Sequence of chain 1.D:
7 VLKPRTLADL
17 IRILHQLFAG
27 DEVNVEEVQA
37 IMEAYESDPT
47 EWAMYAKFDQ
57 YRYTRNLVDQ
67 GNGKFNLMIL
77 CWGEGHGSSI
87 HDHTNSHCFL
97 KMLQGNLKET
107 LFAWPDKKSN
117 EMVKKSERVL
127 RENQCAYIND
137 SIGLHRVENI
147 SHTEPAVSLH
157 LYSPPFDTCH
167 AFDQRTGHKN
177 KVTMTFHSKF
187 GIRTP

The protein below binds the small molecule below.
Small molecule (SMILES): CC(=O)N[C@H](C(=O)N1C[C@H](O)C[C@H]1C(=O)NCc1ccc(-c2scnc2C)cc1)C(C)(C)C

Binding-site contacts:
Ligand atom OAF contacts residue PHE40 of chain 1.A at 3.5 Å.
Ligand atom CB contacts residue HIS59 of chain 1.A at 3.4 Å.
Ligand atom C contacts residue TYR47 of chain 1.A at 3.5 Å (hydrophobic).
Ligand atom CAV contacts residue GLN100 of chain 1.D at 3.6 Å.
Ligand atom CAA contacts residue TYR61 of chain 1.A at 3.5 Å (hydrophobic).
Ligand atom O contacts residue PHE54 of chain 1.D at 3.1 Å.
Ligand atom CAC contacts residue GLN100 of chain 1.D at 3.2 Å.
Ligand atom OAF contacts residue TYR61 of chain 1.A at 3.6 Å.
Ligand atom OAH contacts residue GLN100 of chain 1.D at 3.0 Å (h-bond).
Ligand atom NAR contacts residue PRO48 of chain 1.A at 3.7 Å.
Ligand atom N contacts residue TYR47 of chain 1.A at 3.7 Å.
Ligand atom CAX contacts residue TYR61 of chain 1.A at 3.7 Å (hydrophobic).
Ligand atom CB contacts residue TYR47 of chain 1.A at 3.5 Å (hydrophobic).
Ligand atom NAT contacts residue TYR61 of chain 1.A at 3.6 Å.
Ligand atom CAN contacts residue ARG56 of chain 1.A at 3.5 Å.
Ligand atom CAD contacts residue ALA52 of chain 1.D at 3.8 Å (hydrophobic).
Ligand atom OAH contacts residue TYR61 of chain 1.A at 3.5 Å.
Ligand atom CA contacts residue HIS59 of chain 1.A at 3.4 Å.
Ligand atom OD1 contacts residue SER60 of chain 1.A at 2.8 Å (h-bond).
Ligand atom CG contacts residue HIS64 of chain 1.A at 3.7 Å.
Ligand atom CAK contacts residue TYR47 of chain 1.A at 3.6 Å (hydrophobic).
Ligand atom OAF contacts residue HIS64 of chain 1.A at 3.0 Å.
Ligand atom CD2 contacts residue TRP37 of chain 1.A at 3.6 Å (hydrophobic).
Ligand atom CAM contacts residue ILE58 of chain 1.A at 3.6 Å (hydrophobic).
Ligand atom NAT contacts residue GLN100 of chain 1.D at 2.9 Å (h-bond).
Ligand atom O contacts residue TYR47 of chain 1.A at 2.8 Å (h-bond).
Ligand atom CB contacts residue TRP66 of chain 1.A at 3.4 Å (hydrophobic).
Ligand atom CD2 contacts residue TYR47 of chain 1.A at 3.4 Å (hydrophobic).
Ligand atom CAA contacts residue GLN100 of chain 1.D at 3.3 Å.
Ligand atom CAD contacts residue TYR47 of chain 1.A at 3.6 Å (hydrophobic).
Ligand atom CAC contacts residue TRP48 of chain 1.D at 3.5 Å (hydrophobic).
Ligand atom CAM contacts residue TYR47 of chain 1.A at 3.6 Å (hydrophobic).
Ligand atom CAN contacts residue PRO48 of chain 1.A at 3.1 Å (hydrophobic).
Ligand atom OD1 contacts residue HIS64 of chain 1.A at 2.8 Å (h-bond).
Ligand atom CAV contacts residue TYR61 of chain 1.A at 3.4 Å (hydrophobic).
Ligand atom NAR contacts residue ARG56 of chain 1.A at 2.8 Å (salt-bridge).
Ligand atom CAO contacts residue PRO151 of chain 1.D at 3.6 Å (hydrophobic).
Ligand atom C contacts residue HIS59 of chain 1.A at 3.8 Å.
Ligand atom CG contacts residue TRP66 of chain 1.A at 3.5 Å (hydrophobic).
Ligand atom NAS contacts residue HIS59 of chain 1.A at 3.2 Å (h-bond).

Sequence of chain 1.A:
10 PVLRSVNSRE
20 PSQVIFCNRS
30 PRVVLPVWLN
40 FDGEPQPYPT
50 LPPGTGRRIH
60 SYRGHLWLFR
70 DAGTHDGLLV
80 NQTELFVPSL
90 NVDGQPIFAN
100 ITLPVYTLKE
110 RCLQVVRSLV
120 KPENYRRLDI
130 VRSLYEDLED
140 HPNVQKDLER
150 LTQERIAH